A protein and the small-molecule ligand that binds it are described below.
Small molecule (SMILES): COc1ccc(CCc2nc3cc(-c4c(C)noc4C)ccc3n2C[C@H](C)N2CCOCC2)cc1Cl

Binding-site contacts:
Ligand atom C3 contacts residue LEU39 of chain 1.A at 4.1 Å (hydrophobic).
Ligand atom C4 contacts residue PRO29 of chain 1.A at 3.6 Å (hydrophobic).
Ligand atom N3 contacts residue VAL34 of chain 1.A at 4.0 Å.
Ligand atom C15 contacts residue ARG92 of chain 1.A at 4.0 Å.
Ligand atom N3 contacts residue VAL93 of chain 1.A at 4.0 Å.
Ligand atom C contacts residue VAL34 of chain 1.A at 4.0 Å (hydrophobic).
Ligand atom C8 contacts residue LEU39 of chain 1.A at 4.0 Å (hydrophobic).
Ligand atom C2 contacts residue VAL93 of chain 1.A at 4.0 Å (hydrophobic).
Ligand atom C8 contacts residue VAL93 of chain 1.A at 3.7 Å (hydrophobic).
Ligand atom C5 contacts residue PRO29 of chain 1.A at 3.9 Å (hydrophobic).
Ligand atom C1 contacts residue VAL93 of chain 1.A at 3.7 Å (hydrophobic).
Ligand atom C21 contacts residue LEU28 of chain 1.A at 3.8 Å (hydrophobic).
Ligand atom C26 contacts residue ASN87 of chain 1.A at 3.7 Å.
Ligand atom N1 contacts residue LEU39 of chain 1.A at 3.6 Å.
Ligand atom C18 contacts residue LEU28 of chain 1.A at 3.8 Å (hydrophobic).
Ligand atom C27 contacts residue ILE41 of chain 1.A at 3.6 Å (hydrophobic).
Ligand atom CL contacts residue PHE96 of chain 1.A at 3.4 Å.
Ligand atom N contacts residue LEU39 of chain 1.A at 3.8 Å.
Ligand atom C7 contacts residue LEU39 of chain 1.A at 3.9 Å (hydrophobic).
Ligand atom C5 contacts residue LEU39 of chain 1.A at 3.9 Å (hydrophobic).
Ligand atom C6 contacts residue LEU39 of chain 1.A at 3.8 Å (hydrophobic).
Ligand atom CL contacts residue PRO29 of chain 1.A at 3.3 Å.
Ligand atom C27 contacts residue ASN87 of chain 1.A at 3.7 Å.
Ligand atom C contacts residue VAL93 of chain 1.A at 3.8 Å (hydrophobic).
Ligand atom C2 contacts residue VAL34 of chain 1.A at 4.0 Å (hydrophobic).
Ligand atom O contacts residue PHE96 of chain 1.A at 3.5 Å.
Ligand atom C27 contacts residue TYR86 of chain 1.A at 3.9 Å (hydrophobic).
Ligand atom C9 contacts residue LEU39 of chain 1.A at 3.6 Å (hydrophobic).
Ligand atom C21 contacts residue PRO29 of chain 1.A at 3.4 Å (hydrophobic).
Ligand atom C16 contacts residue ARG92 of chain 1.A at 3.6 Å.
Ligand atom C1 contacts residue VAL34 of chain 1.A at 3.7 Å (hydrophobic).
Ligand atom CL contacts residue VAL93 of chain 1.A at 3.6 Å.
Ligand atom N3 contacts residue ASN87 of chain 1.A at 3.4 Å (h-bond).
Ligand atom CL contacts residue ARG92 of chain 1.A at 3.2 Å.
Ligand atom O2 contacts residue TYR44 of chain 1.A at 3.7 Å.
Ligand atom C contacts residue PRO29 of chain 1.A at 3.4 Å (hydrophobic).
Ligand atom C contacts residue PHE30 of chain 1.A at 3.9 Å (hydrophobic).
Ligand atom O2 contacts residue TYR86 of chain 1.A at 3.8 Å.
Ligand atom C4 contacts residue LEU39 of chain 1.A at 4.0 Å (hydrophobic).
Ligand atom O2 contacts residue ASN87 of chain 1.A at 3.1 Å (h-bond).

Sequence of chain 1.A:
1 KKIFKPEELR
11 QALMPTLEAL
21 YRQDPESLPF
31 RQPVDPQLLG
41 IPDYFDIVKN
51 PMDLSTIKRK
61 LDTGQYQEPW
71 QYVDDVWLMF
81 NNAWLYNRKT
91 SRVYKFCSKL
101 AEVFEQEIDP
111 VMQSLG